Sequence of chain 1.C:
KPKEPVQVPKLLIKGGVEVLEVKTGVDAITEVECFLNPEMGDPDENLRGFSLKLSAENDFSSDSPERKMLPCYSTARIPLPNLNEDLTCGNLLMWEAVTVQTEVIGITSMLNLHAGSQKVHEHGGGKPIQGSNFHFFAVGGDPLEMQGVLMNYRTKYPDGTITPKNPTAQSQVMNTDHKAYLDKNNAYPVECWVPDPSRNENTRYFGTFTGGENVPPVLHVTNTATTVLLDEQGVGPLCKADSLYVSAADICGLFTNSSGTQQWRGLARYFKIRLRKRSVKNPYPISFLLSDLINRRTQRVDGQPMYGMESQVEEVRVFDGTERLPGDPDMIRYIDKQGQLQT

Sequence of chain 1.A:
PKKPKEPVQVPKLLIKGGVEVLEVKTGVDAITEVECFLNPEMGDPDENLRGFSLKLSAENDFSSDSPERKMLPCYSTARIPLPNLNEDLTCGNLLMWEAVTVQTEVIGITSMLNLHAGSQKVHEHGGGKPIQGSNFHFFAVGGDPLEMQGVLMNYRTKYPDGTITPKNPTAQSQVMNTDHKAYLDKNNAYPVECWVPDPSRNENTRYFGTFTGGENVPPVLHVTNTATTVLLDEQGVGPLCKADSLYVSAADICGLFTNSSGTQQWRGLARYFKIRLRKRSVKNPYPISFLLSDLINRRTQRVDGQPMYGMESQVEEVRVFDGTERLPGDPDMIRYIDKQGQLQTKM

A protein and the small-molecule ligand that binds it are described below.
Small molecule (SMILES): CC(=O)N[C@H]1[C@H]([C@H](O)[C@H](O)CO)O[C@@](O[C@H](CO)[C@@H](O)[C@@H]2O[C@@H](C(=O)O)C[C@H](O)[C@H]2NC(C)=O)(C(=O)O)C[C@@H]1O

Binding-site contacts:
Ligand atom C10 contacts residue GLN278 of chain 1.B at 4.0 Å.
Ligand atom C4 contacts residue ASN272 of chain 1.B at 4.1 Å.
Ligand atom C1 contacts residue LYS68 of chain 1.B at 3.6 Å.
Ligand atom C11 contacts residue THR276 of chain 1.B at 3.3 Å.
Ligand atom O1B contacts residue LYS68 of chain 1.B at 3.9 Å.
Ligand atom C6 contacts residue ASN272 of chain 1.B at 3.6 Å.
Ligand atom C8 contacts residue GLN278 of chain 1.B at 3.6 Å.
Ligand atom O10 contacts residue PHE75 of chain 1.C at 3.0 Å.
Ligand atom C5 contacts residue ASN272 of chain 1.B at 4.1 Å.
Ligand atom C11 contacts residue PHE75 of chain 1.C at 2.3 Å (hydrophobic).
Ligand atom O10 contacts residue LEU62 of chain 1.B at 4.0 Å.
Ligand atom C9 contacts residue LEU67 of chain 1.B at 4.1 Å (hydrophobic).
Ligand atom O1A contacts residue LYS68 of chain 1.B at 2.9 Å.
Ligand atom O7 contacts residue LEU62 of chain 1.B at 3.8 Å.
Ligand atom C9 contacts residue GLN278 of chain 1.B at 3.2 Å.
Ligand atom C1 contacts residue SER274 of chain 1.B at 3.7 Å.
Ligand atom O8 contacts residue GLN278 of chain 1.B at 3.5 Å (h-bond).
Ligand atom C11 contacts residue LEU62 of chain 1.B at 4.1 Å (hydrophobic).
Ligand atom O9 contacts residue LEU67 of chain 1.B at 3.3 Å.
Ligand atom C11 contacts residue ASN272 of chain 1.B at 3.6 Å.
Ligand atom C11 contacts residue HIS138 of chain 1.A at 3.5 Å.
Ligand atom C1 contacts residue ASN272 of chain 1.B at 3.8 Å.
Ligand atom C11 contacts residue GLN278 of chain 1.B at 3.5 Å.
Ligand atom C11 contacts residue PHE270 of chain 1.B at 3.8 Å (hydrophobic).
Ligand atom O9 contacts residue LYS68 of chain 1.B at 2.9 Å (salt-bridge).
Ligand atom O1B contacts residue ASN272 of chain 1.B at 3.4 Å (h-bond).
Ligand atom C9 contacts residue LYS68 of chain 1.B at 3.8 Å.
Ligand atom N5 contacts residue GLN278 of chain 1.B at 3.9 Å.
Ligand atom N5 contacts residue ASN272 of chain 1.B at 3.2 Å (h-bond).
Ligand atom O9 contacts residue GLN278 of chain 1.B at 4.0 Å.
Ligand atom O8 contacts residue LYS68 of chain 1.B at 3.4 Å.
Ligand atom C11 contacts residue SER274 of chain 1.B at 4.0 Å.
Ligand atom C11 contacts residue PHE65 of chain 1.B at 3.8 Å (hydrophobic).
Ligand atom O1A contacts residue SER274 of chain 1.B at 2.6 Å (h-bond).
Ligand atom O1B contacts residue THR276 of chain 1.B at 3.7 Å.
Ligand atom C10 contacts residue ASN272 of chain 1.B at 4.0 Å.
Ligand atom O1B contacts residue SER274 of chain 1.B at 4.1 Å.
Ligand atom C7 contacts residue GLN278 of chain 1.B at 3.8 Å.
Ligand atom O8 contacts residue ASN272 of chain 1.B at 3.5 Å (h-bond).
Ligand atom C10 contacts residue PHE75 of chain 1.C at 3.1 Å (hydrophobic).

Sequence of chain 1.B:
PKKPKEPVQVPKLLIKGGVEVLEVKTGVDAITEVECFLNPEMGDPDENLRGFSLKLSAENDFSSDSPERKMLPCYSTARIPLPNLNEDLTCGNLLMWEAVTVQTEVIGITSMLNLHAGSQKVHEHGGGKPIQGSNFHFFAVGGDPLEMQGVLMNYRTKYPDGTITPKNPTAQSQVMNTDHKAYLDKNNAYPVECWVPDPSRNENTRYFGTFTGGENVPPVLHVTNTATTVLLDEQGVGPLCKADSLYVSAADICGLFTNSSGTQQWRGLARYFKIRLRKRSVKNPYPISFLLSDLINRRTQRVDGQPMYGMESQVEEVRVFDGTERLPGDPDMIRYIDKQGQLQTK